This small molecule binds to this protein.
Small molecule (SMILES): OC[C@H]1O[C@H](O)[C@@H](O)[C@@H](O)[C@@H]1O

Binding-site contacts:
Ligand atom C2 contacts residue TRP9 of chain 1.B at 2.6 Å (hydrophobic).
Ligand atom O5 contacts residue ARG48 of chain 1.B at 4.4 Å.
Ligand atom C1 contacts residue TRP9 of chain 1.B at 1.5 Å (hydrophobic).
Ligand atom O5 contacts residue TRP9 of chain 1.B at 2.3 Å.
Ligand atom O2 contacts residue TRP9 of chain 1.B at 3.0 Å (h-bond).
Ligand atom O2 contacts residue GLY7 of chain 1.B at 3.3 Å (h-bond).
Ligand atom O2 contacts residue PRO8 of chain 1.B at 3.6 Å.
Ligand atom C3 contacts residue TRP9 of chain 1.B at 3.9 Å (hydrophobic).
Ligand atom C4 contacts residue TRP9 of chain 1.B at 4.3 Å (hydrophobic).
Ligand atom C5 contacts residue TRP9 of chain 1.B at 3.7 Å (hydrophobic).

Sequence of chain 1.B:
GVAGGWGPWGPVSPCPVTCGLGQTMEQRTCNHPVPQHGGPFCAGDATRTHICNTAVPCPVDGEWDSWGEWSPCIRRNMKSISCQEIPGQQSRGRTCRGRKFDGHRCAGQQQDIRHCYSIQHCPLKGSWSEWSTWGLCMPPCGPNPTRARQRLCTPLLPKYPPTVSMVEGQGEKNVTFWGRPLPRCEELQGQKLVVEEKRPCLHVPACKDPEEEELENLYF